Sequence of chain 1.A:
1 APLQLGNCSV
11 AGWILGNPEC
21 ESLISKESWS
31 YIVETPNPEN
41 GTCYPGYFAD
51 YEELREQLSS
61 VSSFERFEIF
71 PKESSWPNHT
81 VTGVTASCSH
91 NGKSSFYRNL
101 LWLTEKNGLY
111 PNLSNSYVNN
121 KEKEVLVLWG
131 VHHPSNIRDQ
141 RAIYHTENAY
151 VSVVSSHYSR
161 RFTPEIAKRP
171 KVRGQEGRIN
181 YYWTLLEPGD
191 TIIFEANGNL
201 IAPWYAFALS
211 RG

A protein and the small-molecule ligand that binds it are described below.
Small molecule (SMILES): CC(=O)N[C@@H]1[C@@H](O)[C@H](O)[C@@H](CO)O[C@H]1O

Binding-site contacts:
Ligand atom N2 contacts residue ASN78 of chain 1.A at 3.2 Å (h-bond).
Ligand atom C2 contacts residue ASN78 of chain 1.A at 2.7 Å.
Ligand atom C4 contacts residue ASN78 of chain 1.A at 4.3 Å.
Ligand atom C8 contacts residue PRO77 of chain 1.A at 3.3 Å (hydrophobic).
Ligand atom N2 contacts residue PRO77 of chain 1.A at 4.1 Å.
Ligand atom C7 contacts residue ASN78 of chain 1.A at 4.5 Å.
Ligand atom C7 contacts residue PRO77 of chain 1.A at 4.0 Å (hydrophobic).
Ligand atom C8 contacts residue ASN78 of chain 1.A at 4.2 Å.
Ligand atom O5 contacts residue ASN78 of chain 1.A at 2.3 Å (h-bond).
Ligand atom C5 contacts residue ASN78 of chain 1.A at 3.6 Å.
Ligand atom C3 contacts residue ASN78 of chain 1.A at 4.0 Å.
Ligand atom C1 contacts residue ASN78 of chain 1.A at 1.5 Å.